Sequence of chain 1.A:
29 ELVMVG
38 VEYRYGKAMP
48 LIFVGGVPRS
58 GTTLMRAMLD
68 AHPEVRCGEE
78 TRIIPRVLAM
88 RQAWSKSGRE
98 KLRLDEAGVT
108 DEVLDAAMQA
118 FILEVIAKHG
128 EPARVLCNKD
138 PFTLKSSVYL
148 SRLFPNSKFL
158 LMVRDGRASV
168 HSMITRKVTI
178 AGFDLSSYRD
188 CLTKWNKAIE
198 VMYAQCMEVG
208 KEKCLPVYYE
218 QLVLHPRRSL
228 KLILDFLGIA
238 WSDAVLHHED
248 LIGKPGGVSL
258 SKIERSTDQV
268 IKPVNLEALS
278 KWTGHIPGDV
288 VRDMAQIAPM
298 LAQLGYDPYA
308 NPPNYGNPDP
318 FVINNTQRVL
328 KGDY

Binding-site contacts:
Ligand atom O3P contacts residue ARG161 of chain 1.A at 2.7 Å (salt-bridge).
Ligand atom O2P contacts residue LYS278 of chain 1.A at 2.9 Å (salt-bridge).
Ligand atom O1P contacts residue ARG173 of chain 1.A at 2.7 Å (salt-bridge).
Ligand atom N7 contacts residue GLN266 of chain 1.A at 3.1 Å (h-bond).
Ligand atom O1P contacts residue SER169 of chain 1.A at 2.6 Å (h-bond).
Ligand atom N6 contacts residue LEU61 of chain 1.A at 3.5 Å.
Ligand atom O4' contacts residue GLY58 of chain 1.A at 3.4 Å.
Ligand atom O5P contacts residue SER57 of chain 1.A at 3.1 Å (h-bond).
Ligand atom O6P contacts residue SER263 of chain 1.A at 2.6 Å (h-bond).
Ligand atom N6 contacts residue LYS269 of chain 1.A at 3.2 Å (salt-bridge).
Ligand atom O5' contacts residue SER57 of chain 1.A at 3.3 Å (h-bond).
Ligand atom C8 contacts residue GLN266 of chain 1.A at 3.4 Å.
Ligand atom N1 contacts residue ASN272 of chain 1.A at 3.2 Å (h-bond).
Ligand atom C2 contacts residue TYR216 of chain 1.A at 3.4 Å (hydrophobic).
Ligand atom O5P contacts residue THR59 of chain 1.A at 2.8 Å (h-bond).
Ligand atom O4P contacts residue ARG56 of chain 1.A at 2.7 Å (salt-bridge).
Ligand atom C8 contacts residue VAL267 of chain 1.A at 3.5 Å (hydrophobic).
Ligand atom O6P contacts residue THR60 of chain 1.A at 2.6 Å (h-bond).
Ligand atom C5' contacts residue SER263 of chain 1.A at 3.2 Å.
Ligand atom O3P contacts residue LYS278 of chain 1.A at 3.4 Å.
Ligand atom C2' contacts residue GLN266 of chain 1.A at 3.5 Å.
Ligand atom C3' contacts residue ARG56 of chain 1.A at 3.5 Å.
Ligand atom C5 contacts residue GLN266 of chain 1.A at 3.6 Å.
Ligand atom O2P contacts residue ARG173 of chain 1.A at 2.8 Å (salt-bridge).
Ligand atom O5P contacts residue ARG56 of chain 1.A at 3.2 Å (salt-bridge).
Ligand atom O3' contacts residue ARG161 of chain 1.A at 2.9 Å (salt-bridge).
Ligand atom N3 contacts residue TYR216 of chain 1.A at 2.6 Å (h-bond).
Ligand atom N1 contacts residue VAL271 of chain 1.A at 3.6 Å.
Ligand atom P2 contacts residue ARG56 of chain 1.A at 3.4 Å.
Ligand atom C2 contacts residue ASN272 of chain 1.A at 3.2 Å.
Ligand atom O1P contacts residue ARG56 of chain 1.A at 3.0 Å (salt-bridge).
Ligand atom O4P contacts residue SER263 of chain 1.A at 3.1 Å (h-bond).
Ligand atom P2 contacts residue SER263 of chain 1.A at 3.3 Å.
Ligand atom O5' contacts residue GLY58 of chain 1.A at 2.8 Å (h-bond).
Ligand atom N6 contacts residue GLN266 of chain 1.A at 3.4 Å (h-bond).
Ligand atom C5' contacts residue ARG56 of chain 1.A at 3.6 Å.
Ligand atom N6 contacts residue PRO270 of chain 1.A at 3.1 Å (h-bond).
Ligand atom N7 contacts residue VAL267 of chain 1.A at 3.4 Å.
Ligand atom O5P contacts residue GLY58 of chain 1.A at 3.2 Å (h-bond).
Ligand atom O5' contacts residue ARG56 of chain 1.A at 3.4 Å.

This small molecule binds to this protein.
Small molecule (SMILES): Nc1ncnc2c1ncn2[C@@H]1O[C@H](COP(=O)(O)O)[C@@H](OP(=O)(O)O)[C@H]1O